The small molecule below binds the protein below.
Small molecule (SMILES): Cc1cn([C@H]2C[C@H](O[P](=O)(O)OC[C@H]3O[C@@H](n4cnc5c(N)ncnc54)C[C@@H]3O[P](=O)(O)OC[C@H]3O[C@@H](n4cnc5c(N)ncnc54)C[C@@H]3O[P](=O)(O)OC[C@H]3O[C@@H](n4cc(C)c(=O)[nH]c4=O)C[C@@H]3O[P](=O)(O)OC[C@H]3O[C@@H](n4cnc5c(=O)nc(N)[nH]c54)C[C@@H]3O)[C@@H](CO[P](=O)(O)O[C@H]3C[C@H](n4cnc5c(=O)nc(N)[nH]c54)O[C@@H]3CO[P](=O)(O)O[C@H]3C[C@H](n4cnc5c(=O)nc(N)[nH]c54)O[C@@H]3CO[P](=O)(O)O[C@H]3C[C@H](n4cnc5c(=O)nc(N)[nH]c54)O[C@@H]3CO)O2)c(=O)[nH]c1=O

Binding-site contacts:
Ligand atom P contacts residue ALA733 of chain 1.A at 3.6 Å.
Ligand atom C2' contacts residue SER747 of chain 1.A at 3.7 Å.
Ligand atom N9 contacts residue ARG885 of chain 1.A at 3.8 Å.
Ligand atom OP1 contacts residue PHE853 of chain 1.A at 2.6 Å (h-bond).
Ligand atom OP1 contacts residue GLY852 of chain 1.A at 3.4 Å.
Ligand atom P contacts residue ARG860 of chain 1.A at 3.8 Å.
Ligand atom OP2 contacts residue ARG860 of chain 1.A at 2.9 Å (salt-bridge).
Ligand atom O5' contacts residue PHE853 of chain 1.A at 3.5 Å (h-bond).
Ligand atom C8 contacts residue ARG860 of chain 1.A at 3.3 Å.
Ligand atom C5' contacts residue PHE853 of chain 1.A at 3.6 Å (hydrophobic).
Ligand atom OP1 contacts residue ARG769 of chain 1.A at 3.1 Å (salt-bridge).
Ligand atom C7 contacts residue PHE854 of chain 1.A at 3.6 Å (hydrophobic).
Ligand atom O3' contacts residue ALA733 of chain 1.A at 3.5 Å.
Ligand atom C5 contacts residue ARG885 of chain 1.A at 3.5 Å.
Ligand atom N7 contacts residue ARG885 of chain 1.A at 3.0 Å (salt-bridge).
Ligand atom OP2 contacts residue ARG862 of chain 1.A at 2.6 Å (salt-bridge).
Ligand atom O4 contacts residue PHE854 of chain 1.A at 3.5 Å.
Ligand atom C4' contacts residue SER747 of chain 1.A at 3.8 Å.
Ligand atom O6 contacts residue ARG885 of chain 1.A at 2.3 Å (salt-bridge).
Ligand atom P contacts residue ARG769 of chain 1.A at 3.7 Å.
Ligand atom OP2 contacts residue SER732 of chain 1.A at 3.7 Å.
Ligand atom OP2 contacts residue PHE853 of chain 1.A at 3.7 Å.
Ligand atom P contacts residue ARG862 of chain 1.A at 3.5 Å.
Ligand atom C8 contacts residue ARG885 of chain 1.A at 3.2 Å.
Ligand atom C5' contacts residue SER747 of chain 1.A at 3.6 Å.
Ligand atom OP1 contacts residue ARG860 of chain 1.A at 3.4 Å.
Ligand atom OP1 contacts residue ARG862 of chain 1.A at 2.9 Å (salt-bridge).
Ligand atom OP1 contacts residue VAL731 of chain 1.A at 3.7 Å.
Ligand atom OP1 contacts residue ASP851 of chain 1.A at 3.5 Å.
Ligand atom OP1 contacts residue SER732 of chain 1.A at 3.3 Å (h-bond).
Ligand atom OP2 contacts residue ALA733 of chain 1.A at 3.6 Å (h-bond).
Ligand atom O5' contacts residue ARG860 of chain 1.A at 3.6 Å.
Ligand atom C5' contacts residue PHE749 of chain 1.A at 3.6 Å (hydrophobic).
Ligand atom OP2 contacts residue GLY852 of chain 1.A at 3.6 Å.
Ligand atom OP2 contacts residue ARG769 of chain 1.A at 2.8 Å (salt-bridge).
Ligand atom OP1 contacts residue ALA733 of chain 1.A at 2.8 Å (h-bond).
Ligand atom C6 contacts residue ARG885 of chain 1.A at 3.2 Å.
Ligand atom P contacts residue PHE853 of chain 1.A at 3.6 Å.
Ligand atom N7 contacts residue ARG860 of chain 1.A at 2.8 Å (salt-bridge).
Ligand atom OP2 contacts residue PHE854 of chain 1.A at 3.0 Å (h-bond).

Sequence of chain 1.A:
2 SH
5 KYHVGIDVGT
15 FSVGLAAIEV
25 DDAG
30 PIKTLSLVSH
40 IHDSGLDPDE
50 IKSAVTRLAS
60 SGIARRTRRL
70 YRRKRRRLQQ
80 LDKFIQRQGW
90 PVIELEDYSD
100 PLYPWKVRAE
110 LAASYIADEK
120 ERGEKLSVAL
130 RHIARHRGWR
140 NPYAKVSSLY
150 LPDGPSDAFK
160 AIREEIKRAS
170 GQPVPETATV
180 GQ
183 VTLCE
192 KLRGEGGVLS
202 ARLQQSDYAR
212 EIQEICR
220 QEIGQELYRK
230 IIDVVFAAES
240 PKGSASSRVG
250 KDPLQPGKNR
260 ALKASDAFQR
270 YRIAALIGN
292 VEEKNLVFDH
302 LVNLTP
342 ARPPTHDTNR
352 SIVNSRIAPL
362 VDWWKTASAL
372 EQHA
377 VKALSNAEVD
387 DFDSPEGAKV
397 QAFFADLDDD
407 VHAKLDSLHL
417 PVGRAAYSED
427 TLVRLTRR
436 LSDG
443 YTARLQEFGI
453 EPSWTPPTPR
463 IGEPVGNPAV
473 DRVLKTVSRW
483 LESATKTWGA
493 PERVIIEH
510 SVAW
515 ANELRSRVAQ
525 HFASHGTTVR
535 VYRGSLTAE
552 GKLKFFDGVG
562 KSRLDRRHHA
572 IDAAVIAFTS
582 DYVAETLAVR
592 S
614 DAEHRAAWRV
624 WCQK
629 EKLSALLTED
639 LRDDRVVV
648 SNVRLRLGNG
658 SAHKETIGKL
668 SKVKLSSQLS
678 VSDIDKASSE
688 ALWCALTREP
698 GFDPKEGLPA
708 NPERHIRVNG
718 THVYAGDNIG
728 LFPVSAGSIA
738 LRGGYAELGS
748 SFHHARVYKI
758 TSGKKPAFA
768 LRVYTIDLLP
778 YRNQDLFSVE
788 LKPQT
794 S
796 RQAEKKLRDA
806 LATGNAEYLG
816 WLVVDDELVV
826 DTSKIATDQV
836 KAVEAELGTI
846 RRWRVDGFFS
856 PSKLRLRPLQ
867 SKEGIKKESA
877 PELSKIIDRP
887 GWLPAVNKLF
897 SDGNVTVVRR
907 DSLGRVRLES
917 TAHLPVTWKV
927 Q